Binding-site contacts:
Ligand atom C8 contacts residue ASN154 of chain 5.E at 3.6 Å.
Ligand atom N2 contacts residue THR156 of chain 5.E at 3.6 Å (h-bond).
Ligand atom C8 contacts residue THR156 of chain 5.E at 4.0 Å.
Ligand atom C1 contacts residue THR156 of chain 5.E at 3.6 Å.
Ligand atom C1 contacts residue ASN154 of chain 5.E at 3.4 Å.
Ligand atom O7 contacts residue ASN154 of chain 5.E at 2.6 Å (h-bond).
Ligand atom N2 contacts residue ASN154 of chain 5.E at 3.8 Å.
Ligand atom O5 contacts residue ASN154 of chain 5.E at 4.0 Å.
Ligand atom O6 contacts residue MET151 of chain 5.E at 3.4 Å.
Ligand atom C2 contacts residue THR156 of chain 5.E at 4.2 Å.
Ligand atom C2 contacts residue ASN154 of chain 5.E at 3.5 Å.
Ligand atom C7 contacts residue ASN154 of chain 5.E at 3.3 Å.
Ligand atom C6 contacts residue MET151 of chain 5.E at 4.5 Å (hydrophobic).
Ligand atom C7 contacts residue THR156 of chain 5.E at 3.9 Å.

This protein binds this small molecule.
Small molecule (SMILES): CC(=O)N[C@H]1[C@H](O[C@H]2[C@H](O)[C@@H](NC(C)=O)CO[C@@H]2CO)O[C@H](CO)[C@@H](O)[C@@H]1O

Sequence of chain 5.E:
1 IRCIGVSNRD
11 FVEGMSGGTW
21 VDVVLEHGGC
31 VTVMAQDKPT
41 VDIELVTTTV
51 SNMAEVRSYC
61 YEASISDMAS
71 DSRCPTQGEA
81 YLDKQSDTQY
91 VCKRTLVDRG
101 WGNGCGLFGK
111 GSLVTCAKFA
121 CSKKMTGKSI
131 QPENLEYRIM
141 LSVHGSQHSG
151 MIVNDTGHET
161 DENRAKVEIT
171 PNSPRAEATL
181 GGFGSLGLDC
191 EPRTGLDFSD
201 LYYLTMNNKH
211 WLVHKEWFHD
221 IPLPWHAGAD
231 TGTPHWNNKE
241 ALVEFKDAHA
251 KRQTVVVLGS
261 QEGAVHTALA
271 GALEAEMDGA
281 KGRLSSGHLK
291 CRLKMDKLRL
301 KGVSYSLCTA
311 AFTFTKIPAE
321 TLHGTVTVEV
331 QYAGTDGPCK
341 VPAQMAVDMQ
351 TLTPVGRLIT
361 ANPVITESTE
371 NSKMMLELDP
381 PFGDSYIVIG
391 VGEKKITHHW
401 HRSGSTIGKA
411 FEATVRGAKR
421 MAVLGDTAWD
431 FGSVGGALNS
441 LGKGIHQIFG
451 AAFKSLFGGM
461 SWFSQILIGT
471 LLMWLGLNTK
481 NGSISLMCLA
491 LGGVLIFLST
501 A